Sequence of chain 2.A:
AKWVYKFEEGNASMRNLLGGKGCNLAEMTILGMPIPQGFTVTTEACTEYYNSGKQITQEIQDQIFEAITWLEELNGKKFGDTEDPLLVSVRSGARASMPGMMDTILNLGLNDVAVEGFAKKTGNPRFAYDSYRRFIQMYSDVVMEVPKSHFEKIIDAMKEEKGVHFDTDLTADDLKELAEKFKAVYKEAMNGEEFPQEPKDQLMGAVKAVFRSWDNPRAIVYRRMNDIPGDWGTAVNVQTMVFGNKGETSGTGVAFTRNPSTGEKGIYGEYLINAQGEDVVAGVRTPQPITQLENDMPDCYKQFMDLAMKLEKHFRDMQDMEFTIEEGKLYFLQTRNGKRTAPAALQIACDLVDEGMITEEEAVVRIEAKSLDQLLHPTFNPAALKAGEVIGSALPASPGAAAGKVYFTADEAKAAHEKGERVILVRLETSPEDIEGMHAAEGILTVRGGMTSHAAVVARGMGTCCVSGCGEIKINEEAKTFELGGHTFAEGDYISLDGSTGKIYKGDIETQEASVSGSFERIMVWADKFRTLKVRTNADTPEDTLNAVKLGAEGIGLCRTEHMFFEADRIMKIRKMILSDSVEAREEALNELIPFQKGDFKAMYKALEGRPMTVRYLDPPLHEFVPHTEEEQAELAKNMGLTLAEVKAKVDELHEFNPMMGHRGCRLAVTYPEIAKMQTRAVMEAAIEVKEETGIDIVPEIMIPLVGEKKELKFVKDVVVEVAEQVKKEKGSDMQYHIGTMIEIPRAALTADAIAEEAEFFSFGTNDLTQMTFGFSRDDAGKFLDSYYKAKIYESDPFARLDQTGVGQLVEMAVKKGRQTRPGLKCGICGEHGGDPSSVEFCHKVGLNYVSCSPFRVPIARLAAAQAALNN

Binding-site contacts:
Ligand atom P contacts residue ARG616 of chain 2.A at 3.6 Å.
Ligand atom C1 contacts residue THR766 of chain 2.A at 3.6 Å.
Ligand atom O1 contacts residue ASN767 of chain 2.A at 2.5 Å (h-bond).
Ligand atom C2 contacts residue MG1 of chain 2.B at 3.1 Å.
Ligand atom O2' contacts residue GLY765 of chain 2.A at 2.9 Å (h-bond).
Ligand atom C2 contacts residue GLU744 of chain 2.A at 4.0 Å.
Ligand atom O1 contacts residue THR766 of chain 2.A at 3.0 Å (h-bond).
Ligand atom O3P contacts residue ARG616 of chain 2.A at 2.4 Å (salt-bridge).
Ligand atom C3 contacts residue ARG616 of chain 2.A at 3.8 Å.
Ligand atom O2 contacts residue MG1 of chain 2.B at 2.3 Å.
Ligand atom O2P contacts residue ASN767 of chain 2.A at 2.9 Å (h-bond).
Ligand atom C3 contacts residue CYS830 of chain 2.A at 3.7 Å (hydrophobic).
Ligand atom O1 contacts residue GLY831 of chain 2.A at 2.9 Å.
Ligand atom O2' contacts residue THR766 of chain 2.A at 3.8 Å.
Ligand atom C3 contacts residue LEU558 of chain 2.A at 3.8 Å (hydrophobic).
Ligand atom O3P contacts residue LEU558 of chain 2.A at 4.0 Å.
Ligand atom C1 contacts residue GLY765 of chain 2.A at 3.1 Å.
Ligand atom C3 contacts residue ASN767 of chain 2.A at 3.7 Å.
Ligand atom P contacts residue ARG560 of chain 2.A at 3.8 Å.
Ligand atom O2' contacts residue MG1 of chain 2.B at 2.5 Å.
Ligand atom O1 contacts residue GLY765 of chain 2.A at 3.0 Å.
Ligand atom C1 contacts residue GLU744 of chain 2.A at 3.7 Å.
Ligand atom C1 contacts residue MG1 of chain 2.B at 3.1 Å.
Ligand atom O2 contacts residue MET742 of chain 2.A at 3.1 Å.
Ligand atom O2' contacts residue GLU744 of chain 2.A at 2.8 Å (salt-bridge).
Ligand atom C2 contacts residue MET742 of chain 2.A at 3.9 Å (hydrophobic).
Ligand atom O2' contacts residue ASN767 of chain 2.A at 3.5 Å (h-bond).
Ligand atom O1P contacts residue ARG560 of chain 2.A at 2.6 Å (salt-bridge).
Ligand atom C1 contacts residue ASP768 of chain 2.A at 3.8 Å.
Ligand atom O2 contacts residue ARG616 of chain 2.A at 3.0 Å (salt-bridge).
Ligand atom P contacts residue ASN767 of chain 2.A at 3.4 Å.
Ligand atom O1P contacts residue ASN767 of chain 2.A at 3.3 Å (h-bond).
Ligand atom C2 contacts residue ARG616 of chain 2.A at 3.9 Å.
Ligand atom O3P contacts residue ARG560 of chain 2.A at 3.0 Å (salt-bridge).
Ligand atom O2' contacts residue ASP768 of chain 2.A at 3.1 Å (salt-bridge).
Ligand atom C2 contacts residue ASN767 of chain 2.A at 4.0 Å.
Ligand atom C1 contacts residue ASN767 of chain 2.A at 3.4 Å.
Ligand atom C2 contacts residue GLY765 of chain 2.A at 3.9 Å.
Ligand atom O2 contacts residue GLU744 of chain 2.A at 3.4 Å (salt-bridge).
Ligand atom O1 contacts residue ASP768 of chain 2.A at 3.8 Å.

A protein and the small-molecule ligand that binds it are described below.
Small molecule (SMILES): O=C(O)C(=O)CP(=O)(O)O